Sequence of chain 2.J:
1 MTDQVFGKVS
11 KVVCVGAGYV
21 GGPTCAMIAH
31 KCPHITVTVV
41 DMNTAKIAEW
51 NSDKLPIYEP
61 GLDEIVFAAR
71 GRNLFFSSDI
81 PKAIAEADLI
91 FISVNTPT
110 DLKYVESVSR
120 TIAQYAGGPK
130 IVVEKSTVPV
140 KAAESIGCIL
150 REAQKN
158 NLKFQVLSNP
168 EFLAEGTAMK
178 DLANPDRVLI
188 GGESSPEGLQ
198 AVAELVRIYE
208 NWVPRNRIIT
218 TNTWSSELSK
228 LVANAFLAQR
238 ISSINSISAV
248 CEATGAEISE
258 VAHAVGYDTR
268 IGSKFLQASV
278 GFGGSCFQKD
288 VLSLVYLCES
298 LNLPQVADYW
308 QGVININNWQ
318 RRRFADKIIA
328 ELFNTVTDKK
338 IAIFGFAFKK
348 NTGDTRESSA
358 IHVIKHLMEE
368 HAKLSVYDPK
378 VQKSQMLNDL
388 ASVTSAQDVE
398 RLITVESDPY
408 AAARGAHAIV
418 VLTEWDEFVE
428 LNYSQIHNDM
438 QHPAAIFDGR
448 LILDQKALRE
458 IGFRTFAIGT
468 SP

Binding-site contacts:
Ligand atom O2 contacts residue MET42 of chain 2.J at 3.0 Å (h-bond).
Ligand atom O1A contacts residue TYR19 of chain 2.J at 3.3 Å (h-bond).
Ligand atom O5' contacts residue ARG353 of chain 2.J at 3.0 Å (salt-bridge).
Ligand atom C6 contacts residue ASN95 of chain 2.J at 3.7 Å.
Ligand atom C2 contacts residue MET42 of chain 2.J at 3.5 Å (hydrophobic).
Ligand atom O2B contacts residue ARG353 of chain 2.J at 2.7 Å (salt-bridge).
Ligand atom O2B contacts residue TYR19 of chain 2.J at 3.7 Å.
Ligand atom O3D contacts residue ASP41 of chain 2.J at 2.5 Å (salt-bridge).
Ligand atom O1B contacts residue VAL20 of chain 2.J at 2.9 Å (h-bond).
Ligand atom C2D contacts residue ASP41 of chain 2.J at 3.4 Å.
Ligand atom O2D contacts residue MET42 of chain 2.J at 3.6 Å.
Ligand atom C1D contacts residue ASP41 of chain 2.J at 3.2 Å.
Ligand atom O2 contacts residue ASP41 of chain 2.J at 3.5 Å (salt-bridge).
Ligand atom O2D contacts residue ASP41 of chain 2.J at 2.4 Å (salt-bridge).
Ligand atom C4D contacts residue ASP41 of chain 2.J at 3.6 Å.
Ligand atom O5D contacts residue GLY18 of chain 2.J at 3.5 Å.
Ligand atom C5D contacts residue ASN95 of chain 2.J at 2.7 Å.
Ligand atom C6 contacts residue VAL94 of chain 2.J at 3.8 Å (hydrophobic).
Ligand atom C4D contacts residue ASN95 of chain 2.J at 3.5 Å.
Ligand atom C5 contacts residue TYR113 of chain 2.J at 3.7 Å (hydrophobic).
Ligand atom O4' contacts residue ASN95 of chain 2.J at 3.4 Å.
Ligand atom N3 contacts residue MET42 of chain 2.J at 3.8 Å.
Ligand atom C5' contacts residue ARG353 of chain 2.J at 3.7 Å.
Ligand atom C2' contacts residue THR136 of chain 2.J at 3.1 Å.
Ligand atom O4D contacts residue VAL94 of chain 2.J at 3.8 Å.
Ligand atom O2' contacts residue THR136 of chain 2.J at 3.0 Å (h-bond).
Ligand atom O3' contacts residue THR96 of chain 2.J at 3.7 Å.
Ligand atom O5' contacts residue SER282 of chain 2.J at 3.6 Å (h-bond).
Ligand atom O2' contacts residue VAL20 of chain 2.J at 3.7 Å.
Ligand atom O1B contacts residue TYR19 of chain 2.J at 3.4 Å (h-bond).
Ligand atom O3D contacts residue LYS46 of chain 2.J at 3.2 Å (salt-bridge).
Ligand atom O4' contacts residue THR96 of chain 2.J at 2.6 Å (h-bond).
Ligand atom O2' contacts residue SER135 of chain 2.J at 3.6 Å.
Ligand atom C3D contacts residue ASP41 of chain 2.J at 3.3 Å.
Ligand atom O4D contacts residue GLY16 of chain 2.J at 3.7 Å.
Ligand atom O3' contacts residue SER135 of chain 2.J at 3.4 Å.
Ligand atom O1A contacts residue GLY18 of chain 2.J at 3.5 Å.
Ligand atom O2A contacts residue ARG353 of chain 2.J at 3.6 Å.
Ligand atom O2A contacts residue ASN95 of chain 2.J at 3.2 Å (h-bond).
Ligand atom O4D contacts residue ASN95 of chain 2.J at 3.4 Å (h-bond).

A protein and the small-molecule ligand that binds it are described below.
Small molecule (SMILES): O=c1ccn([C@@H]2O[C@H](CO[P](=O)(O)O[P](=O)(O)O[C@H]3OC[C@@H](O)[C@H](O)[C@H]3O)[C@@H](O)[C@H]2O)c(=O)[nH]1